Binding-site contacts:
Ligand atom N1 contacts residue VAL181 of chain 5.A at 3.8 Å.
Ligand atom C8 contacts residue GLY93 of chain 5.A at 4.0 Å.
Ligand atom O2' contacts residue GLU182 of chain 5.A at 3.9 Å.
Ligand atom N7 contacts residue GLY93 of chain 5.A at 3.5 Å (h-bond).
Ligand atom C6 contacts residue TRP212 of chain 5.A at 4.0 Å (hydrophobic).
Ligand atom O3' contacts residue GLU184 of chain 5.A at 3.0 Å (salt-bridge).
Ligand atom O2' contacts residue MET183 of chain 5.A at 3.3 Å (h-bond).
Ligand atom C2 contacts residue MET183 of chain 5.A at 3.8 Å (hydrophobic).
Ligand atom N3 contacts residue VAL181 of chain 5.A at 4.0 Å.
Ligand atom N1 contacts residue TYR160 of chain 5.A at 3.9 Å.
Ligand atom O6 contacts residue VAL181 of chain 5.A at 3.8 Å.
Ligand atom C1' contacts residue SER91 of chain 5.A at 3.2 Å.
Ligand atom C2' contacts residue MET183 of chain 5.A at 3.7 Å (hydrophobic).
Ligand atom N3 contacts residue TYR160 of chain 5.A at 3.9 Å.
Ligand atom O6 contacts residue TRP212 of chain 5.A at 3.3 Å.
Ligand atom C5 contacts residue GLY93 of chain 5.A at 3.8 Å.
Ligand atom N7 contacts residue CYS92 of chain 5.A at 3.6 Å.
Ligand atom O3' contacts residue MET183 of chain 5.A at 4.0 Å.
Ligand atom C5' contacts residue HIS7 of chain 1.A at 3.5 Å.
Ligand atom O4' contacts residue SER91 of chain 5.A at 2.9 Å (h-bond).
Ligand atom C5' contacts residue TYR160 of chain 5.A at 3.8 Å (hydrophobic).
Ligand atom C8 contacts residue ASP206 of chain 5.A at 3.1 Å.
Ligand atom C6 contacts residue TYR160 of chain 5.A at 4.0 Å (hydrophobic).
Ligand atom C8 contacts residue CYS92 of chain 5.A at 3.7 Å (hydrophobic).
Ligand atom C5 contacts residue VAL181 of chain 5.A at 3.9 Å (hydrophobic).
Ligand atom O6 contacts residue PRO209 of chain 5.A at 3.9 Å.
Ligand atom O5' contacts residue HIS7 of chain 1.A at 2.8 Å (h-bond).
Ligand atom N7 contacts residue ASP206 of chain 5.A at 3.8 Å.
Ligand atom C8 contacts residue SER91 of chain 5.A at 3.6 Å.
Ligand atom O2' contacts residue GLU184 of chain 5.A at 2.9 Å (salt-bridge).
Ligand atom C6 contacts residue VAL181 of chain 5.A at 3.8 Å (hydrophobic).
Ligand atom C4' contacts residue ARG45 of chain 1.A at 3.9 Å.
Ligand atom N3 contacts residue GLU182 of chain 5.A at 3.8 Å.
Ligand atom C2 contacts residue TYR160 of chain 5.A at 3.7 Å (hydrophobic).
Ligand atom C3' contacts residue MET183 of chain 5.A at 3.5 Å (hydrophobic).
Ligand atom O3' contacts residue VAL66 of chain 5.A at 3.8 Å.
Ligand atom N9 contacts residue SER91 of chain 5.A at 3.9 Å.
Ligand atom C4 contacts residue VAL181 of chain 5.A at 3.9 Å (hydrophobic).
Ligand atom N3 contacts residue MET183 of chain 5.A at 3.5 Å.
Ligand atom O5' contacts residue ARG45 of chain 1.A at 3.6 Å.

A protein and the small-molecule ligand that binds it are described below.
Small molecule (SMILES): O=c1[nH]cnc2c1ncn2[C@@H]1O[C@H](CO)[C@@H](O)[C@H]1O

Sequence of chain 1.A:
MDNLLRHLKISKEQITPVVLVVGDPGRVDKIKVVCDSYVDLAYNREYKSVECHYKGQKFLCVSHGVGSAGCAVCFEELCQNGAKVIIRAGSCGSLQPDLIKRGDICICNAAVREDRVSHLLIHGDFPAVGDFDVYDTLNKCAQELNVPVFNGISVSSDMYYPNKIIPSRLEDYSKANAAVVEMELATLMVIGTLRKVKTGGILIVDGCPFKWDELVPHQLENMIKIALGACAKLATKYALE

Sequence of chain 5.A:
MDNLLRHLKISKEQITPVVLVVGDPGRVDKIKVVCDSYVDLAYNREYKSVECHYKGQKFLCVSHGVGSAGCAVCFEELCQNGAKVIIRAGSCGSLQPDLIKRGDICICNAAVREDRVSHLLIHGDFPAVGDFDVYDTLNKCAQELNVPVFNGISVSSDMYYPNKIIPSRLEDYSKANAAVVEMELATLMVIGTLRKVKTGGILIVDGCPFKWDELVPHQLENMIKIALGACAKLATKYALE